Binding-site contacts:
Ligand atom N4 contacts residue PHE629 of chain 1.H at 4.4 Å.
Ligand atom C5 contacts residue HIS630 of chain 1.H at 4.3 Å.
Ligand atom N3 contacts residue HIS630 of chain 1.H at 2.6 Å (h-bond).
Ligand atom C2 contacts residue HIS628 of chain 1.D at 3.3 Å.
Ligand atom N1 contacts residue PHE629 of chain 1.D at 4.2 Å.
Ligand atom C2 contacts residue HIS630 of chain 1.H at 3.2 Å.
Ligand atom O2 contacts residue GLY627 of chain 1.D at 3.4 Å.
Ligand atom C5 contacts residue HIS628 of chain 1.D at 3.9 Å.
Ligand atom C2 contacts residue GLY627 of chain 1.D at 4.1 Å.
Ligand atom O2 contacts residue HIS628 of chain 1.D at 3.4 Å (h-bond).
Ligand atom N1 contacts residue HIS628 of chain 1.D at 2.3 Å (h-bond).
Ligand atom C4 contacts residue HIS628 of chain 1.D at 4.5 Å.
Ligand atom C4 contacts residue HIS630 of chain 1.H at 3.2 Å.
Ligand atom N4 contacts residue HIS630 of chain 1.H at 3.0 Å.
Ligand atom N4 contacts residue PRO631 of chain 1.H at 4.4 Å.
Ligand atom O2 contacts residue HIS630 of chain 1.H at 3.5 Å.
Ligand atom N1 contacts residue TRP607 of chain 1.H at 4.5 Å.
Ligand atom C5 contacts residue PHE629 of chain 1.H at 4.0 Å (hydrophobic).
Ligand atom C6 contacts residue HIS628 of chain 1.D at 2.7 Å.
Ligand atom N3 contacts residue HIS628 of chain 1.D at 4.3 Å.
Ligand atom C6 contacts residue PHE629 of chain 1.D at 4.0 Å (hydrophobic).
Ligand atom O2 contacts residue ASP626 of chain 1.D at 3.6 Å (salt-bridge).
Ligand atom N1 contacts residue HIS630 of chain 1.H at 4.2 Å.

Sequence of chain 1.H:
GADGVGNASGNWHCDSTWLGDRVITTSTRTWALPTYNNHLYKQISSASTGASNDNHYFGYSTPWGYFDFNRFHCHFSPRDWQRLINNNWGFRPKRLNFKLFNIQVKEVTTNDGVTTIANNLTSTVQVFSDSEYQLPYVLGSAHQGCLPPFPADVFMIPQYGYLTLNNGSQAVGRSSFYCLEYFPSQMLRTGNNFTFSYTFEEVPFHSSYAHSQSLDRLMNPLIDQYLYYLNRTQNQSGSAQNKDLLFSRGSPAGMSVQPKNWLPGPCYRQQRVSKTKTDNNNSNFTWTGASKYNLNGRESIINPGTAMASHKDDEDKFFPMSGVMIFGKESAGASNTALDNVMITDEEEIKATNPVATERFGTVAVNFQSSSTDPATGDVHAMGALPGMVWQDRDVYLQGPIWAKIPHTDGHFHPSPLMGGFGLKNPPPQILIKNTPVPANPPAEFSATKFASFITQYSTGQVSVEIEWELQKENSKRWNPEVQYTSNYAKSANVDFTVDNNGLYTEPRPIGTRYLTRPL

Sequence of chain 1.D:
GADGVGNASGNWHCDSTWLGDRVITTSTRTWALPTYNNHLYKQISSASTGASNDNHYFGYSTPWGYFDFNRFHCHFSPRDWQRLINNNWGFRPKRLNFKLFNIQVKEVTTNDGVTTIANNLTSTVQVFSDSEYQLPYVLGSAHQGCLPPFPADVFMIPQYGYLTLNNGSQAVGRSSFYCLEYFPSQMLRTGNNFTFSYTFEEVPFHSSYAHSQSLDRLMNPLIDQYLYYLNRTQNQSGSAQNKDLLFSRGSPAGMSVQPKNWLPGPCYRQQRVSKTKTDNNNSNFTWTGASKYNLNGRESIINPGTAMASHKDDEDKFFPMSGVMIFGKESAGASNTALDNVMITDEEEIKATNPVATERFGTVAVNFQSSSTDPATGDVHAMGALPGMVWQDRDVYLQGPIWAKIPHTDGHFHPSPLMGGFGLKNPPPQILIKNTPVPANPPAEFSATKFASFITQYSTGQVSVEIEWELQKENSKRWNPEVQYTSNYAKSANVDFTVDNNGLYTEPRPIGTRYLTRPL

This protein binds this small molecule.
Small molecule (SMILES): Nc1ccnc(=O)[nH]1